Binding-site contacts:
Ligand atom C7 contacts residue SER390 of chain 31.E at 4.2 Å.
Ligand atom N2 contacts residue TYR41 of chain 31.E at 4.3 Å.
Ligand atom N2 contacts residue ASN388 of chain 31.E at 2.9 Å (h-bond).
Ligand atom O5 contacts residue ASN388 of chain 31.E at 2.3 Å (h-bond).
Ligand atom C3 contacts residue ASP338 of chain 31.E at 4.5 Å.
Ligand atom C7 contacts residue GLN39 of chain 31.E at 4.1 Å.
Ligand atom O6 contacts residue ASP338 of chain 31.E at 2.9 Å (salt-bridge).
Ligand atom C4 contacts residue ASN388 of chain 31.E at 4.2 Å.
Ligand atom C8 contacts residue GLU61 of chain 31.E at 3.3 Å.
Ligand atom O6 contacts residue ARG358 of chain 31.E at 3.3 Å.
Ligand atom C1 contacts residue ASP338 of chain 31.E at 4.3 Å.
Ligand atom C2 contacts residue ASN388 of chain 31.E at 2.5 Å.
Ligand atom C3 contacts residue TYR41 of chain 31.E at 4.2 Å (hydrophobic).
Ligand atom C8 contacts residue SER390 of chain 31.E at 3.3 Å.
Ligand atom C4 contacts residue TYR41 of chain 31.E at 3.9 Å (hydrophobic).
Ligand atom C5 contacts residue ASN388 of chain 31.E at 3.6 Å.
Ligand atom O6 contacts residue TYR386 of chain 31.E at 4.0 Å.
Ligand atom C1 contacts residue ASN388 of chain 31.E at 1.4 Å.
Ligand atom C6 contacts residue ARG358 of chain 31.E at 4.4 Å.
Ligand atom C8 contacts residue TYR41 of chain 31.E at 3.6 Å (hydrophobic).
Ligand atom C7 contacts residue ASN388 of chain 31.E at 3.6 Å.
Ligand atom C6 contacts residue ASP338 of chain 31.E at 3.3 Å.
Ligand atom O6 contacts residue TYR41 of chain 31.E at 3.6 Å.
Ligand atom O7 contacts residue TYR41 of chain 31.E at 3.3 Å (h-bond).
Ligand atom O5 contacts residue ARG358 of chain 31.E at 3.4 Å (salt-bridge).
Ligand atom C3 contacts residue ASN388 of chain 31.E at 3.8 Å.
Ligand atom O6 contacts residue HIS339 of chain 31.E at 3.9 Å.
Ligand atom C6 contacts residue TYR41 of chain 31.E at 3.6 Å (hydrophobic).
Ligand atom C4 contacts residue ASP338 of chain 31.E at 4.3 Å.
Ligand atom O5 contacts residue ASP338 of chain 31.E at 4.2 Å.
Ligand atom O4 contacts residue TYR41 of chain 31.E at 3.5 Å (h-bond).
Ligand atom O7 contacts residue GLN39 of chain 31.E at 2.9 Å (h-bond).
Ligand atom O4 contacts residue ASP338 of chain 31.E at 4.2 Å.
Ligand atom C1 contacts residue ARG358 of chain 31.E at 3.7 Å.
Ligand atom C5 contacts residue ASP338 of chain 31.E at 3.5 Å.
Ligand atom C5 contacts residue TYR41 of chain 31.E at 3.4 Å (hydrophobic).
Ligand atom C7 contacts residue TYR41 of chain 31.E at 3.5 Å (hydrophobic).
Ligand atom O5 contacts residue TYR41 of chain 31.E at 4.4 Å.
Ligand atom C2 contacts residue ARG358 of chain 31.E at 4.3 Å.
Ligand atom O7 contacts residue ASN388 of chain 31.E at 3.9 Å.

A protein and the small-molecule ligand that binds it are described below.
Small molecule (SMILES): CC(=O)N[C@H]1[C@H](O[C@H]2[C@H](O)[C@@H](NC(C)=O)CO[C@@H]2CO)O[C@H](CO)[C@@H](O[C@@H]2O[C@H](CO[C@H]3O[C@H](CO)[C@@H](O)[C@H](O)[C@@H]3O)[C@@H](O)[C@H](O[C@H]3O[C@H](CO)[C@@H](O)[C@H](O)[C@@H]3O)[C@@H]2O)[C@@H]1O

Sequence of chain 31.E:
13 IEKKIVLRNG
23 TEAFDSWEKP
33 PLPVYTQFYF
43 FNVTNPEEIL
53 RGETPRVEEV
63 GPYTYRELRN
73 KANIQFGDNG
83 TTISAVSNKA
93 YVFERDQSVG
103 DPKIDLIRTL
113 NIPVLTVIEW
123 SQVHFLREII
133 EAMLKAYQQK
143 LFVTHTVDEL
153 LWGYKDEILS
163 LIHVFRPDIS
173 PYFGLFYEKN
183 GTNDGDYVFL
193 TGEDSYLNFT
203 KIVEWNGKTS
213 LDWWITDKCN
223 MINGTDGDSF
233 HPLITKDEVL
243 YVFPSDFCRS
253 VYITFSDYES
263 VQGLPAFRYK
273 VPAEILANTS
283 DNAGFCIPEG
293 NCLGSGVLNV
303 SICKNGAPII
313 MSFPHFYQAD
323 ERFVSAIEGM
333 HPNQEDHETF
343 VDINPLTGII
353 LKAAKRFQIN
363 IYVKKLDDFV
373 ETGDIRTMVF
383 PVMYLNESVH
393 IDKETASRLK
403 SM